Sequence of chain 1.E:
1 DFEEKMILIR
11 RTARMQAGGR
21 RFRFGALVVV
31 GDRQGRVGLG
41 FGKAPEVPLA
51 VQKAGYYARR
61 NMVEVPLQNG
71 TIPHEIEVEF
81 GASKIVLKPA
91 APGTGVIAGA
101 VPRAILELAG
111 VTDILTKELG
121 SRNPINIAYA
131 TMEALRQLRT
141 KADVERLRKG

Sequence of chain 1.L:
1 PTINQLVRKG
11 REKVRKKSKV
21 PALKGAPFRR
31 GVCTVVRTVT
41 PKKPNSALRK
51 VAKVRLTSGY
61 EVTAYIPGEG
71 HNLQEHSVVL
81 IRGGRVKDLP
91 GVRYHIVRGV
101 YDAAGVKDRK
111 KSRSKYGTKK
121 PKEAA

This small molecule binds to this protein.
Small molecule (SMILES): Nc1nc(=O)c2ncn([C@@H]3O[C@H](CO[P](=O)(O)O[C@H]4[C@@H](O)[C@H](n5cnc6c(N)ncnc65)O[C@@H]4CO[P](=O)(O)O[C@H]4[C@@H](O)[C@H](c5c[nH]c(=O)[nH]c5=O)O[C@@H]4CO)[C@@H](O[P](=O)(O)OC[C@H]4O[C@@H](n5ccc(=O)[nH]c5=O)[C@H](O)[C@@H]4O[P](=O)(O)OC[C@H]4O[C@@H](n5cnc6c(N)ncnc65)[C@H](O)[C@@H]4O)[C@H]3O)c2[nH]1

Binding-site contacts:
Ligand atom OP2 contacts residue MG1 of chain 1.X at 3.6 Å.
Ligand atom O6 contacts residue MG1 of chain 1.OA at 3.0 Å.
Ligand atom O5' contacts residue MG1 of chain 1.X at 3.9 Å.
Ligand atom O4' contacts residue MG1 of chain 1.NA at 3.4 Å.
Ligand atom C4' contacts residue MG1 of chain 1.NA at 3.5 Å.
Ligand atom C2' contacts residue ARG20 of chain 1.E at 3.9 Å.
Ligand atom C2' contacts residue MG1 of chain 1.NA at 3.3 Å.
Ligand atom O3' contacts residue ARG20 of chain 1.E at 3.3 Å (salt-bridge).
Ligand atom C3' contacts residue ARG20 of chain 1.E at 3.9 Å.
Ligand atom C5' contacts residue MG1 of chain 1.X at 3.7 Å.
Ligand atom C6 contacts residue MG1 of chain 1.OA at 4.2 Å.
Ligand atom C3' contacts residue MG1 of chain 1.NA at 4.0 Å.
Ligand atom O2' contacts residue MG1 of chain 1.NA at 2.5 Å.
Ligand atom N6 contacts residue MG1 of chain 1.OA at 3.9 Å.
Ligand atom O3' contacts residue PRO44 of chain 1.L at 3.8 Å.
Ligand atom O2' contacts residue ARG20 of chain 1.E at 3.0 Å (salt-bridge).
Ligand atom C1' contacts residue MG1 of chain 1.NA at 3.2 Å.
Ligand atom N3 contacts residue MG1 of chain 1.OA at 4.5 Å.
Ligand atom C4' contacts residue PRO44 of chain 1.L at 4.3 Å (hydrophobic).
Ligand atom O2' contacts residue PRO44 of chain 1.L at 3.8 Å.